Binding-site contacts:
Ligand atom C15 contacts residue SER120 of chain 1.A at 2.7 Å.
Ligand atom C4 contacts residue LEU182 of chain 1.A at 3.5 Å (hydrophobic).
Ligand atom P1 contacts residue SER42 of chain 1.A at 3.8 Å.
Ligand atom C14 contacts residue ASN84 of chain 1.A at 3.8 Å.
Ligand atom O2 contacts residue ASN84 of chain 1.A at 3.9 Å.
Ligand atom C17 contacts residue TYR119 of chain 1.A at 3.7 Å (hydrophobic).
Ligand atom C16 contacts residue TYR119 of chain 1.A at 3.6 Å (hydrophobic).
Ligand atom C5 contacts residue LEU182 of chain 1.A at 3.5 Å (hydrophobic).
Ligand atom C3 contacts residue ASN84 of chain 1.A at 3.8 Å.
Ligand atom C14 contacts residue VAL184 of chain 1.A at 3.9 Å (hydrophobic).
Ligand atom C16 contacts residue HIS188 of chain 1.A at 3.1 Å.
Ligand atom C13 contacts residue LEU182 of chain 1.A at 3.3 Å (hydrophobic).
Ligand atom O1 contacts residue HIS188 of chain 1.A at 3.2 Å (h-bond).
Ligand atom C5 contacts residue LEU81 of chain 1.A at 4.0 Å (hydrophobic).
Ligand atom O2 contacts residue SER120 of chain 1.A at 2.5 Å (h-bond).
Ligand atom C1 contacts residue LEU81 of chain 1.A at 3.6 Å (hydrophobic).
Ligand atom S1 contacts residue GLY82 of chain 1.A at 4.0 Å.
Ligand atom C12 contacts residue LEU81 of chain 1.A at 3.8 Å (hydrophobic).
Ligand atom O2 contacts residue GLY41 of chain 1.A at 3.9 Å.
Ligand atom P1 contacts residue SER120 of chain 1.A at 1.6 Å.
Ligand atom O2 contacts residue SER42 of chain 1.A at 2.6 Å (h-bond).
Ligand atom C6 contacts residue LEU81 of chain 1.A at 4.0 Å (hydrophobic).
Ligand atom PD1 contacts residue LEU81 of chain 1.A at 4.0 Å.
Ligand atom C13 contacts residue VAL184 of chain 1.A at 3.9 Å (hydrophobic).
Ligand atom P1 contacts residue HIS188 of chain 1.A at 3.7 Å.
Ligand atom C14 contacts residue SER120 of chain 1.A at 4.1 Å.
Ligand atom C4 contacts residue LEU81 of chain 1.A at 4.1 Å (hydrophobic).
Ligand atom C7 contacts residue LEU81 of chain 1.A at 3.1 Å (hydrophobic).
Ligand atom C16 contacts residue SER120 of chain 1.A at 3.2 Å.
Ligand atom O1 contacts residue SER120 of chain 1.A at 2.6 Å (h-bond).
Ligand atom C3 contacts residue LEU182 of chain 1.A at 4.1 Å (hydrophobic).
Ligand atom C17 contacts residue HIS188 of chain 1.A at 4.0 Å.
Ligand atom S1 contacts residue LEU81 of chain 1.A at 3.8 Å.
Ligand atom C5 contacts residue VAL184 of chain 1.A at 4.1 Å (hydrophobic).
Ligand atom P1 contacts residue GLN121 of chain 1.A at 3.6 Å.
Ligand atom C2 contacts residue LEU81 of chain 1.A at 3.8 Å (hydrophobic).
Ligand atom O2 contacts residue GLN121 of chain 1.A at 3.0 Å (h-bond).
Ligand atom C15 contacts residue ASN84 of chain 1.A at 3.6 Å.
Ligand atom C3 contacts residue LEU81 of chain 1.A at 4.0 Å (hydrophobic).
Ligand atom C14 contacts residue LEU81 of chain 1.A at 4.0 Å (hydrophobic).

This small molecule binds to this protein.
Small molecule (SMILES): CCO[P](=O)(CCCc1cc2c3c(c1)C[S@@+](C)[Pd]3(Br)[S@+](C)C2)Oc1ccc([N+](=O)[O-])cc1

Sequence of chain 1.A:
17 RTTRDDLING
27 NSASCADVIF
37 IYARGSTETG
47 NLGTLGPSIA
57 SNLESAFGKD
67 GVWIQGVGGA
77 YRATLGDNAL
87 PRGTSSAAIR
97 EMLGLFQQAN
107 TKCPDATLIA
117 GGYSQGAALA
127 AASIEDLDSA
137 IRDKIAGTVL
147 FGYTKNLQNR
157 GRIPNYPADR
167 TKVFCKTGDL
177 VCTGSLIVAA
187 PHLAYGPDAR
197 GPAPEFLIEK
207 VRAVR